This protein binds this small molecule.
Small molecule (SMILES): CCOC(=O)Nc1cc(-c2ccc(C)c(NS(C)(=O)=O)c2)nn2c(C)nnc12

Sequence of chain 1.A:
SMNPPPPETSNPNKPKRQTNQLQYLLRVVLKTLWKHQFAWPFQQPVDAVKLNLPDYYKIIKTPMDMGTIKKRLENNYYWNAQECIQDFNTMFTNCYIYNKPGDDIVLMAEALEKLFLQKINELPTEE

Binding-site contacts:
Ligand atom C06 contacts residue PRO45 of chain 1.A at 3.5 Å (hydrophobic).
Ligand atom N23 contacts residue ILE105 of chain 1.A at 3.9 Å.
Ligand atom N16 contacts residue ASN99 of chain 1.A at 3.0 Å (h-bond).
Ligand atom C17 contacts residue ASN99 of chain 1.A at 3.5 Å.
Ligand atom C06 contacts residue GLN44 of chain 1.A at 3.5 Å.
Ligand atom C03 contacts residue LEU51 of chain 1.A at 3.8 Å (hydrophobic).
Ligand atom C01 contacts residue TRP40 of chain 1.A at 3.5 Å (hydrophobic).
Ligand atom C10 contacts residue LEU51 of chain 1.A at 3.7 Å (hydrophobic).
Ligand atom C02 contacts residue LEU51 of chain 1.A at 3.6 Å (hydrophobic).
Ligand atom O07 contacts residue ASP47 of chain 1.A at 3.0 Å (salt-bridge).
Ligand atom C28 contacts residue TRP40 of chain 1.A at 3.7 Å (hydrophobic).
Ligand atom C14 contacts residue ASN99 of chain 1.A at 3.9 Å.
Ligand atom O21 contacts residue LEU53 of chain 1.A at 3.8 Å.
Ligand atom O07 contacts residue LEU51 of chain 1.A at 3.5 Å.
Ligand atom C17 contacts residue LEU53 of chain 1.A at 3.8 Å (hydrophobic).
Ligand atom O08 contacts residue ASP47 of chain 1.A at 3.8 Å.
Ligand atom C02 contacts residue TRP40 of chain 1.A at 3.4 Å (hydrophobic).
Ligand atom C28 contacts residue LEU51 of chain 1.A at 3.6 Å (hydrophobic).
Ligand atom C26 contacts residue VAL46 of chain 1.A at 3.6 Å (hydrophobic).
Ligand atom O18 contacts residue ASN99 of chain 1.A at 3.0 Å (h-bond).
Ligand atom C27 contacts residue LEU51 of chain 1.A at 3.8 Å (hydrophobic).
Ligand atom C09 contacts residue LEU51 of chain 1.A at 3.6 Å (hydrophobic).
Ligand atom N24 contacts residue ILE105 of chain 1.A at 3.9 Å.
Ligand atom N13 contacts residue ILE105 of chain 1.A at 3.6 Å.
Ligand atom C26 contacts residue PRO41 of chain 1.A at 3.8 Å (hydrophobic).
Ligand atom O08 contacts residue PRO45 of chain 1.A at 3.9 Å.
Ligand atom C11 contacts residue LEU51 of chain 1.A at 3.9 Å (hydrophobic).
Ligand atom N04 contacts residue LYS50 of chain 1.A at 3.9 Å.
Ligand atom O18 contacts residue TYR98 of chain 1.A at 3.6 Å.
Ligand atom O08 contacts residue GLN44 of chain 1.A at 3.4 Å.
Ligand atom N23 contacts residue ASN99 of chain 1.A at 2.8 Å (h-bond).
Ligand atom C06 contacts residue PRO41 of chain 1.A at 3.1 Å (hydrophobic).
Ligand atom C14 contacts residue ILE105 of chain 1.A at 3.6 Å (hydrophobic).
Ligand atom C25 contacts residue ILE105 of chain 1.A at 3.7 Å (hydrophobic).
Ligand atom C25 contacts residue VAL46 of chain 1.A at 3.7 Å (hydrophobic).
Ligand atom O07 contacts residue VAL46 of chain 1.A at 3.7 Å.
Ligand atom N12 contacts residue ILE105 of chain 1.A at 3.6 Å.
Ligand atom C26 contacts residue PHE42 of chain 1.A at 3.6 Å (hydrophobic).
Ligand atom O08 contacts residue LYS50 of chain 1.A at 3.0 Å (salt-bridge).
Ligand atom N24 contacts residue ASN99 of chain 1.A at 3.5 Å (h-bond).